Binding-site contacts:
Ligand atom C8 contacts residue GLU400 of chain 1.B at 3.6 Å.
Ligand atom C7 contacts residue SER398 of chain 1.B at 3.7 Å.
Ligand atom O6 contacts residue PRO381 of chain 1.B at 3.6 Å.
Ligand atom C8 contacts residue SER398 of chain 1.B at 3.5 Å.
Ligand atom C1 contacts residue ASN371 of chain 1.B at 1.4 Å.
Ligand atom O5 contacts residue ASN371 of chain 1.B at 2.3 Å (h-bond).
Ligand atom C4 contacts residue ASN371 of chain 1.B at 4.2 Å.
Ligand atom C8 contacts residue ASN371 of chain 1.B at 4.3 Å.
Ligand atom C8 contacts residue SER369 of chain 1.B at 3.8 Å.
Ligand atom C7 contacts residue ASN371 of chain 1.B at 3.1 Å.
Ligand atom N2 contacts residue ASN371 of chain 1.B at 2.9 Å (h-bond).
Ligand atom C2 contacts residue ASN371 of chain 1.B at 2.4 Å.
Ligand atom O7 contacts residue ASN371 of chain 1.B at 2.9 Å (h-bond).
Ligand atom O5 contacts residue PRO381 of chain 1.B at 4.2 Å.
Ligand atom O7 contacts residue SER398 of chain 1.B at 2.8 Å (h-bond).
Ligand atom C3 contacts residue ASN371 of chain 1.B at 3.7 Å.
Ligand atom O3 contacts residue GLU400 of chain 1.B at 4.5 Å.
Ligand atom C8 contacts residue ILE399 of chain 1.B at 3.8 Å (hydrophobic).
Ligand atom C5 contacts residue ASN371 of chain 1.B at 3.6 Å.

This protein binds this small molecule.
Small molecule (SMILES): CC(=O)N[C@H]1[C@H](O[C@H]2[C@H](O)[C@@H](NC(C)=O)CO[C@@H]2CO)O[C@H](CO)[C@@H](O)[C@@H]1O

Sequence of chain 1.B:
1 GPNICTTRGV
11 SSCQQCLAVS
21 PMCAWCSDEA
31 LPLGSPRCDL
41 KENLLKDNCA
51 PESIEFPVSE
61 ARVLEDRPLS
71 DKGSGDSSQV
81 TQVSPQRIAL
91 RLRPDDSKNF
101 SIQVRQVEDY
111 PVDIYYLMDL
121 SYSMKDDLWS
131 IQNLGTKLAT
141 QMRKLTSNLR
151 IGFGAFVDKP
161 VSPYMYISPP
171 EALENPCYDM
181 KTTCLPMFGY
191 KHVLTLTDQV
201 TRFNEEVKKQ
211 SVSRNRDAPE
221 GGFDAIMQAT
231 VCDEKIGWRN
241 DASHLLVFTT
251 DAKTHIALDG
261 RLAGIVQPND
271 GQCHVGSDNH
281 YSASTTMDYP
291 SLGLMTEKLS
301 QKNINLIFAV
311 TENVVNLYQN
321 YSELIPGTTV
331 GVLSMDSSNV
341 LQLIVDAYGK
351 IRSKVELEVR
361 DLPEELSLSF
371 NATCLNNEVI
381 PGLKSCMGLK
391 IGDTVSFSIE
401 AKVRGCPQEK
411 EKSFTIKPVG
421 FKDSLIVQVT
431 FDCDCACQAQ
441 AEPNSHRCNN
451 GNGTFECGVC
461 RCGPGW